Binding-site contacts:
Ligand atom O2 contacts residue ARG129 of chain 1.A at 4.5 Å.
Ligand atom O1 contacts residue ARG129 of chain 1.A at 4.5 Å.

The protein below binds the small molecule below.
Small molecule (SMILES): CCCC(=O)O

Sequence of chain 1.A:
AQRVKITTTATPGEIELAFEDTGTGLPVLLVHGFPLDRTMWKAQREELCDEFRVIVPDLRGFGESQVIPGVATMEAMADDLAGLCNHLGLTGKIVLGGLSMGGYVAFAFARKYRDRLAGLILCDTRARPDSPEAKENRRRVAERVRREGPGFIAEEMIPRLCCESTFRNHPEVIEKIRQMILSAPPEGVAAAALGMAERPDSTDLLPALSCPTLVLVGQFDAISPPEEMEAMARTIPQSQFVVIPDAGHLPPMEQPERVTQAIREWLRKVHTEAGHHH